A protein and the small-molecule ligand that binds it are described below.
Small molecule (SMILES): CC(=O)N[C@@H]1[C@@H](O)[C@H](O)[C@@H](CO)O[C@H]1O

Sequence of chain 2.A:
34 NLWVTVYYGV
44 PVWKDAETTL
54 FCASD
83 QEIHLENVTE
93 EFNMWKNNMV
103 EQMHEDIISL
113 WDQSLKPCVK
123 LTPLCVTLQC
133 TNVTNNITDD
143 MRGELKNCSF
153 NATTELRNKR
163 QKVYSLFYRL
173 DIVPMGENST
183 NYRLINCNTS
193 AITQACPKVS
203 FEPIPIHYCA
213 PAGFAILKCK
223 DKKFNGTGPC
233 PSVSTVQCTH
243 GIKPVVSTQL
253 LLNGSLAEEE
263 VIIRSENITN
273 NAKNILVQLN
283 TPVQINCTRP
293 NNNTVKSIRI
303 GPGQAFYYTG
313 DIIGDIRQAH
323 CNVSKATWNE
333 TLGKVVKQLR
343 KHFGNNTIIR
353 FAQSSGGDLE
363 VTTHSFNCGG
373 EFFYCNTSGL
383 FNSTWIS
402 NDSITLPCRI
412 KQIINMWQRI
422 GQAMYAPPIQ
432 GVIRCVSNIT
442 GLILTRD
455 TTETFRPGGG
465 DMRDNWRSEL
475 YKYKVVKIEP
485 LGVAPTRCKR

Binding-site contacts:
Ligand atom C3 contacts residue ASN439 of chain 2.A at 3.9 Å.
Ligand atom O7 contacts residue ASN255 of chain 2.A at 4.0 Å.
Ligand atom C8 contacts residue NAG1 of chain 2.G at 3.7 Å.
Ligand atom C7 contacts residue ASN439 of chain 2.A at 3.6 Å.
Ligand atom O7 contacts residue ASN439 of chain 2.A at 3.9 Å.
Ligand atom C7 contacts residue NAG1 of chain 2.G at 4.4 Å.
Ligand atom C8 contacts residue ASN255 of chain 2.A at 4.0 Å.
Ligand atom O5 contacts residue ASN439 of chain 2.A at 2.5 Å (h-bond).
Ligand atom C5 contacts residue ASN439 of chain 2.A at 3.8 Å.
Ligand atom O5 contacts residue PRO284 of chain 2.A at 4.0 Å.
Ligand atom C8 contacts residue VAL437 of chain 2.A at 3.4 Å (hydrophobic).
Ligand atom C2 contacts residue ASN439 of chain 2.A at 2.5 Å.
Ligand atom N2 contacts residue ASN439 of chain 2.A at 2.9 Å (h-bond).
Ligand atom C1 contacts residue PRO284 of chain 2.A at 4.3 Å (hydrophobic).
Ligand atom C8 contacts residue SER438 of chain 2.A at 3.9 Å.
Ligand atom C8 contacts residue ASN439 of chain 2.A at 4.1 Å.
Ligand atom C7 contacts residue ASN255 of chain 2.A at 4.2 Å.
Ligand atom C4 contacts residue ASN439 of chain 2.A at 4.3 Å.
Ligand atom C1 contacts residue ASN439 of chain 2.A at 1.5 Å.
Ligand atom O7 contacts residue NAG1 of chain 2.G at 4.1 Å.